Binding-site contacts:
Ligand atom C22 contacts residue ILE128 of chain 1.A at 4.0 Å (hydrophobic).
Ligand atom C27 contacts residue ILE125 of chain 1.A at 4.4 Å (hydrophobic).
Ligand atom C11 contacts residue ILE90 of chain 1.A at 4.2 Å (hydrophobic).
Ligand atom C21 contacts residue TRP94 of chain 1.A at 3.3 Å (hydrophobic).
Ligand atom C2 contacts residue ASN87 of chain 1.A at 3.9 Å.
Ligand atom C12 contacts residue TRP171 of chain 1.A at 4.2 Å (hydrophobic).
Ligand atom C3 contacts residue ASN87 of chain 1.A at 3.6 Å.
Ligand atom C2 contacts residue ILE90 of chain 1.A at 4.0 Å (hydrophobic).
Ligand atom C12 contacts residue TRP94 of chain 1.A at 4.4 Å (hydrophobic).
Ligand atom C6 contacts residue TRP171 of chain 1.A at 4.4 Å (hydrophobic).
Ligand atom C6 contacts residue ILE168 of chain 1.A at 4.2 Å (hydrophobic).
Ligand atom C1 contacts residue ASN87 of chain 1.A at 3.7 Å.
Ligand atom C14 contacts residue TRP171 of chain 1.A at 4.5 Å (hydrophobic).
Ligand atom O1 contacts residue ASN87 of chain 1.A at 4.5 Å.
Ligand atom C12 contacts residue ILE90 of chain 1.A at 4.2 Å (hydrophobic).
Ligand atom C9 contacts residue TRP171 of chain 1.A at 4.2 Å (hydrophobic).
Ligand atom C24 contacts residue ILE128 of chain 1.A at 4.3 Å (hydrophobic).
Ligand atom C17 contacts residue TRP171 of chain 1.A at 4.4 Å (hydrophobic).
Ligand atom C24 contacts residue ILE125 of chain 1.A at 4.3 Å (hydrophobic).
Ligand atom C7 contacts residue TRP171 of chain 1.A at 4.1 Å (hydrophobic).
Ligand atom C1 contacts residue ILE90 of chain 1.A at 3.5 Å (hydrophobic).
Ligand atom C23 contacts residue ILE128 of chain 1.A at 4.1 Å (hydrophobic).
Ligand atom C21 contacts residue ASN129 of chain 1.A at 4.2 Å.

This protein binds this small molecule.
Small molecule (SMILES): CC(C)CCC[C@@H](C)[C@H]1CC[C@H]2[C@@H]3CC=C4C[C@@H](O)CC[C@]4(C)[C@H]3CC[C@]12C

Sequence of chain 1.A:
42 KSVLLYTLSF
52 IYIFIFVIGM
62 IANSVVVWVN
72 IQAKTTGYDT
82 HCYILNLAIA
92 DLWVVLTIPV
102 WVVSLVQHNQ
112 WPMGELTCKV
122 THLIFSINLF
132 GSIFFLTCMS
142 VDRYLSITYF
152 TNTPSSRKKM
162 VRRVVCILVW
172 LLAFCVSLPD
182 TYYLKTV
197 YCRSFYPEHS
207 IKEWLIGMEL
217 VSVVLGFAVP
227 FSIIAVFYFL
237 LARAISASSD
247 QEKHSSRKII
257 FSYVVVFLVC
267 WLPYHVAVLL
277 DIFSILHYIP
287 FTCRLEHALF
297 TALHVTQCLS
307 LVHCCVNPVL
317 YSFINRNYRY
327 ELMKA